Sequence of chain 1.A:
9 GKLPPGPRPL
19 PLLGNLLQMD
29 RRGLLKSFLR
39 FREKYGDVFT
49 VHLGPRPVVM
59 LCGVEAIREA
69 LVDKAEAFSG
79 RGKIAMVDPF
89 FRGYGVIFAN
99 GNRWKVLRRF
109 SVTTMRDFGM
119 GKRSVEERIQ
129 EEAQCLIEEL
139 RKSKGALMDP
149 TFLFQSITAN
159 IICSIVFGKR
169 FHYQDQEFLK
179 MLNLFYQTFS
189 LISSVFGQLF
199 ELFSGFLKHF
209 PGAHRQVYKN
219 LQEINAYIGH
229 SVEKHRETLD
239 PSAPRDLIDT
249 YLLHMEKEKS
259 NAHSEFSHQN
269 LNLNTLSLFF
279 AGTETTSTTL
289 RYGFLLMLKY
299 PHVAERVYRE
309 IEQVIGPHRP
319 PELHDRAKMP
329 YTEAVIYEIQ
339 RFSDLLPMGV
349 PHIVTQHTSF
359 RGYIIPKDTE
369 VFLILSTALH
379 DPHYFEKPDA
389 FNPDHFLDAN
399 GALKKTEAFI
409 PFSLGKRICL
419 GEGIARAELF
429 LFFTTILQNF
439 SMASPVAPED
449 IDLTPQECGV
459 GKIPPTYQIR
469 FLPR

The protein below binds the small molecule below.
Small molecule (SMILES): CC1(C)[C@@H]2CC[C@@]1(C)[C@H](Br)C2

Binding-site contacts:
Ligand atom BR1 contacts residue ALA279 of chain 1.A at 3.8 Å.
Ligand atom C2 contacts residue ALA279 of chain 1.A at 3.5 Å (hydrophobic).
Ligand atom C9 contacts residue ILE82 of chain 1.A at 4.4 Å (hydrophobic).
Ligand atom C4 contacts residue PHE187 of chain 1.A at 3.9 Å (hydrophobic).
Ligand atom C3 contacts residue THR283 of chain 1.A at 3.7 Å.
Ligand atom C8 contacts residue PHE278 of chain 1.A at 4.5 Å (hydrophobic).
Ligand atom C4 contacts residue LEU344 of chain 1.A at 4.0 Å (hydrophobic).
Ligand atom C1 contacts residue ALA279 of chain 1.A at 4.1 Å (hydrophobic).
Ligand atom BR1 contacts residue ILE95 of chain 1.A at 3.6 Å.
Ligand atom C10 contacts residue ALA279 of chain 1.A at 4.0 Å (hydrophobic).
Ligand atom C9 contacts residue VAL348 of chain 1.A at 4.0 Å (hydrophobic).
Ligand atom C3 contacts residue LEU344 of chain 1.A at 3.8 Å (hydrophobic).
Ligand atom C6 contacts residue PHE278 of chain 1.A at 3.4 Å (hydrophobic).
Ligand atom C5 contacts residue PHE278 of chain 1.A at 4.3 Å (hydrophobic).
Ligand atom C2 contacts residue THR283 of chain 1.A at 4.1 Å.
Ligand atom C10 contacts residue PHE278 of chain 1.A at 4.0 Å (hydrophobic).
Ligand atom C5 contacts residue PHE187 of chain 1.A at 3.5 Å (hydrophobic).
Ligand atom C5 contacts residue THR283 of chain 1.A at 4.5 Å.
Ligand atom C6 contacts residue ALA279 of chain 1.A at 4.0 Å (hydrophobic).
Ligand atom C10 contacts residue ILE95 of chain 1.A at 3.3 Å (hydrophobic).